Sequence of chain 1.A:
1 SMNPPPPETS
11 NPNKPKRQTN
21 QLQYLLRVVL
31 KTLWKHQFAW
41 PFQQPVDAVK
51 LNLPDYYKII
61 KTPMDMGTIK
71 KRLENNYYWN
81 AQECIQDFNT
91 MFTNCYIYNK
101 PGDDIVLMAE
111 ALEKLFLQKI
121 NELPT

The protein below binds the small molecule below.
Small molecule (SMILES): O=C(Nc1cc(-c2csc(=O)[nH]2)cc(S(=O)(=O)NC2CCCC2)c1)C1CC1

Binding-site contacts:
Ligand atom O11 contacts residue CYS95 of chain 1.A at 4.1 Å.
Ligand atom C02 contacts residue LEU51 of chain 1.A at 4.0 Å (hydrophobic).
Ligand atom C08 contacts residue VAL46 of chain 1.A at 3.9 Å (hydrophobic).
Ligand atom S09 contacts residue VAL46 of chain 1.A at 3.8 Å.
Ligand atom O16 contacts residue LEU53 of chain 1.A at 4.2 Å.
Ligand atom C24 contacts residue LEU51 of chain 1.A at 3.7 Å (hydrophobic).
Ligand atom C04 contacts residue LEU51 of chain 1.A at 3.5 Å (hydrophobic).
Ligand atom C10 contacts residue ASN99 of chain 1.A at 4.0 Å.
Ligand atom C05 contacts residue LEU51 of chain 1.A at 3.5 Å (hydrophobic).
Ligand atom N12 contacts residue ILE105 of chain 1.A at 3.8 Å.
Ligand atom C05 contacts residue PRO41 of chain 1.A at 4.0 Å (hydrophobic).
Ligand atom C25 contacts residue TRP40 of chain 1.A at 3.9 Å (hydrophobic).
Ligand atom C06 contacts residue LEU51 of chain 1.A at 4.0 Å (hydrophobic).
Ligand atom C22 contacts residue ILE105 of chain 1.A at 3.6 Å (hydrophobic).
Ligand atom C10 contacts residue ILE105 of chain 1.A at 4.0 Å (hydrophobic).
Ligand atom O11 contacts residue TYR56 of chain 1.A at 4.1 Å.
Ligand atom C20 contacts residue ILE105 of chain 1.A at 3.9 Å (hydrophobic).
Ligand atom C26 contacts residue TRP40 of chain 1.A at 3.5 Å (hydrophobic).
Ligand atom S09 contacts residue PHE42 of chain 1.A at 4.0 Å.
Ligand atom C21 contacts residue ILE105 of chain 1.A at 3.6 Å (hydrophobic).
Ligand atom C22 contacts residue ASP104 of chain 1.A at 3.5 Å.
Ligand atom C21 contacts residue TRP40 of chain 1.A at 4.1 Å (hydrophobic).
Ligand atom N03 contacts residue TRP40 of chain 1.A at 3.5 Å.
Ligand atom C02 contacts residue TRP40 of chain 1.A at 3.8 Å (hydrophobic).
Ligand atom C02 contacts residue PRO41 of chain 1.A at 4.2 Å (hydrophobic).
Ligand atom C26 contacts residue GLN44 of chain 1.A at 3.2 Å.
Ligand atom C04 contacts residue TRP40 of chain 1.A at 4.1 Å (hydrophobic).
Ligand atom O01 contacts residue LEU51 of chain 1.A at 4.1 Å.
Ligand atom O11 contacts residue TYR98 of chain 1.A at 4.0 Å.
Ligand atom O01 contacts residue PRO41 of chain 1.A at 3.5 Å.
Ligand atom C07 contacts residue ILE105 of chain 1.A at 4.1 Å (hydrophobic).
Ligand atom C08 contacts residue PRO41 of chain 1.A at 3.3 Å (hydrophobic).
Ligand atom O01 contacts residue GLN44 of chain 1.A at 3.3 Å (h-bond).
Ligand atom O01 contacts residue TRP40 of chain 1.A at 4.1 Å.
Ligand atom S09 contacts residue PRO41 of chain 1.A at 4.2 Å.
Ligand atom C27 contacts residue GLN44 of chain 1.A at 3.6 Å.
Ligand atom C20 contacts residue TRP40 of chain 1.A at 4.1 Å (hydrophobic).
Ligand atom O11 contacts residue ASN99 of chain 1.A at 3.0 Å (h-bond).
Ligand atom C21 contacts residue MET108 of chain 1.A at 3.8 Å (hydrophobic).
Ligand atom N03 contacts residue LEU51 of chain 1.A at 3.4 Å.